Sequence of chain 1.D:
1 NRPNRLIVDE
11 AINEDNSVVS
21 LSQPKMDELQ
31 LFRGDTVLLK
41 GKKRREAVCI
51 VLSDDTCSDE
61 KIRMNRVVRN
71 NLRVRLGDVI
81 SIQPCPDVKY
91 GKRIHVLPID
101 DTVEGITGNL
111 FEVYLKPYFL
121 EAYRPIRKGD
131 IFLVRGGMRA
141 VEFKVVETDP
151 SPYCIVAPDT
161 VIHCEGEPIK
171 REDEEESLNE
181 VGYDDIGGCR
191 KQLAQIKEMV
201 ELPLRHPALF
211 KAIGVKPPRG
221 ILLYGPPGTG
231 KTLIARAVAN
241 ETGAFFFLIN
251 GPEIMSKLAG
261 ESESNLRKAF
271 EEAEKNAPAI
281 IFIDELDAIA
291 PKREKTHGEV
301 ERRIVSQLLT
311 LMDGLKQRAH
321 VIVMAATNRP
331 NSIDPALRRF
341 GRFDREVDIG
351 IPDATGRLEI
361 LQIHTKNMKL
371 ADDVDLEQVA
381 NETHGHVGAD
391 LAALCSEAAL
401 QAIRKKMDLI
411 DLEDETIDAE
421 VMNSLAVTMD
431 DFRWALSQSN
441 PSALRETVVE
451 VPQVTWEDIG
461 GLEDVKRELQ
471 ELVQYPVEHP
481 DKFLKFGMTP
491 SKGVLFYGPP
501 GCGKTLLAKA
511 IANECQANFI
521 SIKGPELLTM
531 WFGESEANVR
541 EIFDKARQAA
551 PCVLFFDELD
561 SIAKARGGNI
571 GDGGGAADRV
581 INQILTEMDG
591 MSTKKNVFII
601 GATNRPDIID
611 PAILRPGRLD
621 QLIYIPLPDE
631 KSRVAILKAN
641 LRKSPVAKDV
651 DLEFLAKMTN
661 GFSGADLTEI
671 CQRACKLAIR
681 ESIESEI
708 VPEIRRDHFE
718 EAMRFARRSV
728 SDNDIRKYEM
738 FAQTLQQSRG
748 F

Binding-site contacts:
Ligand atom N3 contacts residue LEU233 of chain 1.D at 3.5 Å.
Ligand atom O3B contacts residue GLY228 of chain 1.D at 2.8 Å (h-bond).
Ligand atom O2B contacts residue GLY230 of chain 1.D at 2.4 Å (h-bond).
Ligand atom O2B contacts residue LYS231 of chain 1.D at 2.6 Å (salt-bridge).
Ligand atom C5 contacts residue THR229 of chain 1.D at 3.7 Å.
Ligand atom O2B contacts residue GLY228 of chain 1.D at 3.2 Å.
Ligand atom PB contacts residue GLY228 of chain 1.D at 3.5 Å.
Ligand atom C5 contacts residue GLY388 of chain 1.D at 3.7 Å.
Ligand atom O2A contacts residue MG1 of chain 1.W at 2.2 Å.
Ligand atom N3 contacts residue HIS364 of chain 1.D at 3.0 Å (h-bond).
Ligand atom C2 contacts residue HIS364 of chain 1.D at 3.7 Å.
Ligand atom O3G contacts residue MG1 of chain 1.W at 2.1 Å.
Ligand atom O3A contacts residue GLY230 of chain 1.D at 3.6 Å.
Ligand atom O3G contacts residue THR232 of chain 1.D at 3.6 Å (h-bond).
Ligand atom N7 contacts residue GLY230 of chain 1.D at 3.3 Å.
Ligand atom S1G contacts residue GLU285 of chain 1.D at 3.5 Å (salt-bridge).
Ligand atom O2B contacts residue THR229 of chain 1.D at 2.8 Å (h-bond).
Ligand atom O1B contacts residue THR232 of chain 1.D at 3.1 Å (h-bond).
Ligand atom N6 contacts residue GLY187 of chain 1.D at 3.6 Å (h-bond).
Ligand atom C2' contacts residue LEU233 of chain 1.D at 3.8 Å (hydrophobic).
Ligand atom PB contacts residue GLY230 of chain 1.D at 3.5 Å.
Ligand atom O1B contacts residue MG1 of chain 1.W at 2.9 Å.
Ligand atom N7 contacts residue GLY228 of chain 1.D at 3.4 Å (h-bond).
Ligand atom C8 contacts residue ALA389 of chain 1.D at 3.7 Å (hydrophobic).
Ligand atom C4 contacts residue LEU233 of chain 1.D at 3.6 Å (hydrophobic).
Ligand atom N7 contacts residue THR229 of chain 1.D at 3.0 Å (h-bond).
Ligand atom O3B contacts residue LYS231 of chain 1.D at 2.9 Å (salt-bridge).
Ligand atom O2A contacts residue THR232 of chain 1.D at 3.3 Å.
Ligand atom O3A contacts residue GLY228 of chain 1.D at 3.3 Å.
Ligand atom C2 contacts residue ILE363 of chain 1.D at 3.5 Å (hydrophobic).
Ligand atom PB contacts residue LYS231 of chain 1.D at 3.3 Å.
Ligand atom C8 contacts residue GLY228 of chain 1.D at 3.5 Å.
Ligand atom N6 contacts residue THR229 of chain 1.D at 3.0 Å (h-bond).
Ligand atom O2' contacts residue HIS364 of chain 1.D at 3.1 Å.
Ligand atom C2 contacts residue LEU233 of chain 1.D at 3.7 Å (hydrophobic).
Ligand atom PA contacts residue MG1 of chain 1.W at 3.3 Å.
Ligand atom O1B contacts residue LYS231 of chain 1.D at 3.2 Å (salt-bridge).
Ligand atom N1 contacts residue GLY187 of chain 1.D at 3.6 Å.
Ligand atom O1A contacts residue MG1 of chain 1.W at 3.5 Å.
Ligand atom PG contacts residue MG1 of chain 1.W at 3.5 Å.

Sequence of chain 1.C:
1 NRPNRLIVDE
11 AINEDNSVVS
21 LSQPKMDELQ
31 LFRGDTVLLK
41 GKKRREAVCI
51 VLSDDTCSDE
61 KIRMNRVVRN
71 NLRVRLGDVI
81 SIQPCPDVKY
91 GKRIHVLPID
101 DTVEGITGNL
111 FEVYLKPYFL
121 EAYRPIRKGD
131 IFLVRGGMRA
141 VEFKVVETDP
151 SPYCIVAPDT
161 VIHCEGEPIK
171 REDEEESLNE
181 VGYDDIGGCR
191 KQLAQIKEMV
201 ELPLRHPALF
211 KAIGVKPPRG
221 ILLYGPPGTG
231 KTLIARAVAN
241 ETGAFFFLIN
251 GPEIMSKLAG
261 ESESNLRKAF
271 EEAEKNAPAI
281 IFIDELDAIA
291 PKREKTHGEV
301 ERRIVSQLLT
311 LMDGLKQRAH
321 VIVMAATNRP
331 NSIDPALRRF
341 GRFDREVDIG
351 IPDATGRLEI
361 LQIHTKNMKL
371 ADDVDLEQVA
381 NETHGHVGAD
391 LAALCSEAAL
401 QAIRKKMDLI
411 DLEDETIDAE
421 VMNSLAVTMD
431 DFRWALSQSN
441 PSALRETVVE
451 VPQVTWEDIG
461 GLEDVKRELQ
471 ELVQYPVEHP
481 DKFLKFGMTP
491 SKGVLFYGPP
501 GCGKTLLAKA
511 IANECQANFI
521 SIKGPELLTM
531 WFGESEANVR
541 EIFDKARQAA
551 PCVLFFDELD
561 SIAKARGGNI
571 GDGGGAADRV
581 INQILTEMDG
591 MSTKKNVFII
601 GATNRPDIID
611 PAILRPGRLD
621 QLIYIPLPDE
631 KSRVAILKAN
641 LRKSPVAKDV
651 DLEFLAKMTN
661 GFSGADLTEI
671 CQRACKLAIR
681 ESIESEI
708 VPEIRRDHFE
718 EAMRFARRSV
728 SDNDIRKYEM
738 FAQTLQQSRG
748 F

The protein below binds the small molecule below.
Small molecule (SMILES): Nc1ncnc2c1ncn2[C@@H]1O[C@H](COP(=O)(O)OP(=O)(O)OP(O)(O)=S)[C@@H](O)[C@H]1O